A protein and the small-molecule ligand that binds it are described below.
Small molecule (SMILES): Nc1ccn([C@@H]2O[C@H](CO[P](=O)(O)O[C@H]3[C@@H](O)[C@H](n4ccc(=O)[nH]c4=O)O[C@@H]3CO[P](=O)(O)O[C@H]3[C@@H](O)[C@H](n4cnc5c(N)ncnc54)O[C@@H]3CO)[C@@H](O[P](=O)(O)OC[C@H]3O[C@@H](n4cnc5c(=O)nc(N)[nH]c54)[C@H](O)[C@@H]3O[P](=O)(O)OC[C@H]3O[C@@H](n4cnc5c(N)ncnc54)[C@H](O)[C@@H]3O[P](=O)(O)OC[C@H]3O[C@@H](n4cnc5c(=O)nc(N)[nH]c54)[C@H](O)[C@@H]3O[P](=O)(O)OC[C@H]3O[C@@H](n4cnc5c(N)ncnc54)[C@H](O)[C@@H]3O[P](=O)(O)OC[C@H]3O[C@@H](n4cnc5c(=O)nc(N)[nH]c54)[C@H](O)[C@@H]3O[P](=O)(O)OC[C@@H]3C[C@@H](O)[C@H](n4cnc5c(=O)nc(N)[nH]c54)O3)[C@H]2O)c(=O)n1

Sequence of chain 1.C:
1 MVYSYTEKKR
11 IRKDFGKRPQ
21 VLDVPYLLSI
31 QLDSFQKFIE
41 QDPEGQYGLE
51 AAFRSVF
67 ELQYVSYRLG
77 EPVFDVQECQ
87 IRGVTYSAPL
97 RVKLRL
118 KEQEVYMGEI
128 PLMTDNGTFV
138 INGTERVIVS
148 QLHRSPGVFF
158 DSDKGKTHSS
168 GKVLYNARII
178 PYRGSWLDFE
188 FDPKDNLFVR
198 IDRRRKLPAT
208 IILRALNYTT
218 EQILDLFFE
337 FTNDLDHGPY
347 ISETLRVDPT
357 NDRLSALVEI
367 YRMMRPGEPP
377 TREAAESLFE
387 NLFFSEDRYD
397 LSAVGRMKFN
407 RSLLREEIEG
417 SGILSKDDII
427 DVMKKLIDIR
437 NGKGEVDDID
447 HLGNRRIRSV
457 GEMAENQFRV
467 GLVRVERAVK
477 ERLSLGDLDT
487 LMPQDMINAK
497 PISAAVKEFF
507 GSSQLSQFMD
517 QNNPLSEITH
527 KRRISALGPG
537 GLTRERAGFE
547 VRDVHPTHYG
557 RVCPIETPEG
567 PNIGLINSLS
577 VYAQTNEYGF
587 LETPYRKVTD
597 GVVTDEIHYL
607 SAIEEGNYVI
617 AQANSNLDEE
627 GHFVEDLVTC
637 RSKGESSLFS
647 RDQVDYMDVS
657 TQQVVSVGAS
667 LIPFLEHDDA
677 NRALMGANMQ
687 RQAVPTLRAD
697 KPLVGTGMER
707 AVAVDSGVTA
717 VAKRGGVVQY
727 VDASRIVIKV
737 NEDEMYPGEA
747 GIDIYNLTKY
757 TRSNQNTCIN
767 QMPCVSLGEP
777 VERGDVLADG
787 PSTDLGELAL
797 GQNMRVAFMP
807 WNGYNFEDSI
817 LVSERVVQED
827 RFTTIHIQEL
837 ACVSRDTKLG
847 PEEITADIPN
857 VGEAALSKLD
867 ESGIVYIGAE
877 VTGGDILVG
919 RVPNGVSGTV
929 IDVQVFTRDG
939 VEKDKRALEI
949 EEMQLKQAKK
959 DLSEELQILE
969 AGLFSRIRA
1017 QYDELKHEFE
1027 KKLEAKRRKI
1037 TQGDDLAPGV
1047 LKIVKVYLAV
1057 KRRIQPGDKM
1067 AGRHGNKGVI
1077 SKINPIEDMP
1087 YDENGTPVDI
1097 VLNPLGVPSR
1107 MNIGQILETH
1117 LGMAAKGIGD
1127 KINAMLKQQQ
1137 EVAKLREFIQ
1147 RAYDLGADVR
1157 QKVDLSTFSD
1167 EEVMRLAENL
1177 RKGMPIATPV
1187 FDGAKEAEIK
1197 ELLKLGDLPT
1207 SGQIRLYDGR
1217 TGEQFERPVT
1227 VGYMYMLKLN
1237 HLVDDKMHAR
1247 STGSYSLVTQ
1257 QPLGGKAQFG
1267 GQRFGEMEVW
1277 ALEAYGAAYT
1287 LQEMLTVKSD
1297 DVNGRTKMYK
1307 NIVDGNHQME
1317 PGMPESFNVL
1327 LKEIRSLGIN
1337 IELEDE

Binding-site contacts:
Ligand atom C4' contacts residue ASP464 of chain 1.D at 3.4 Å.
Ligand atom P contacts residue ARG540 of chain 1.C at 3.7 Å.
Ligand atom O2' contacts residue ASP464 of chain 1.D at 2.3 Å (salt-bridge).
Ligand atom N1 contacts residue X0F1 of chain 1.L at 3.9 Å.
Ligand atom O3' contacts residue GLN510 of chain 1.C at 3.5 Å (h-bond).
Ligand atom OP1 contacts residue LYS1065 of chain 1.C at 3.5 Å (salt-bridge).
Ligand atom C3' contacts residue X0F1 of chain 1.L at 3.1 Å.
Ligand atom OP1 contacts residue ASN568 of chain 1.C at 4.0 Å.
Ligand atom C4' contacts residue HIS1237 of chain 1.C at 3.8 Å.
Ligand atom O4' contacts residue HIS1237 of chain 1.C at 4.0 Å.
Ligand atom C2' contacts residue X0F1 of chain 1.L at 3.5 Å.
Ligand atom N7 contacts residue X0F1 of chain 1.L at 3.8 Å.
Ligand atom O6 contacts residue X0F1 of chain 1.L at 3.3 Å (h-bond).
Ligand atom O3' contacts residue GLN513 of chain 1.C at 3.9 Å.
Ligand atom C2' contacts residue ASP464 of chain 1.D at 3.2 Å.
Ligand atom O5' contacts residue ARG540 of chain 1.C at 3.8 Å.
Ligand atom C6 contacts residue X0F1 of chain 1.L at 3.6 Å.
Ligand atom C4' contacts residue MG1 of chain 1.K at 4.1 Å.
Ligand atom O3' contacts residue GLN688 of chain 1.C at 3.7 Å.
Ligand atom OP1 contacts residue GLN510 of chain 1.C at 3.3 Å (h-bond).
Ligand atom N2 contacts residue PRO427 of chain 1.D at 3.8 Å.
Ligand atom O2' contacts residue ARG425 of chain 1.D at 3.5 Å (salt-bridge).
Ligand atom O2' contacts residue GLN513 of chain 1.C at 3.7 Å.
Ligand atom C4 contacts residue X0F1 of chain 1.L at 4.1 Å.
Ligand atom O2' contacts residue HIS1237 of chain 1.C at 4.0 Å.
Ligand atom P contacts residue GLN510 of chain 1.C at 4.0 Å.
Ligand atom C3' contacts residue ASP464 of chain 1.D at 3.1 Å.
Ligand atom O2' contacts residue MG1 of chain 1.K at 4.1 Å.
Ligand atom OP2 contacts residue ASN568 of chain 1.C at 3.9 Å.
Ligand atom C5 contacts residue X0F1 of chain 1.L at 3.7 Å.
Ligand atom O3' contacts residue LYS1065 of chain 1.C at 3.6 Å.
Ligand atom C5' contacts residue HIS1237 of chain 1.C at 3.9 Å.
Ligand atom OP2 contacts residue ARG540 of chain 1.C at 3.8 Å.
Ligand atom C3' contacts residue MG1 of chain 1.K at 3.6 Å.
Ligand atom C4' contacts residue X0F1 of chain 1.L at 4.1 Å.
Ligand atom OP2 contacts residue ARG540 of chain 1.C at 3.0 Å (salt-bridge).
Ligand atom C2 contacts residue X0F1 of chain 1.L at 4.1 Å.
Ligand atom OP1 contacts residue ARG540 of chain 1.C at 3.1 Å (salt-bridge).
Ligand atom OP1 contacts residue LYS1073 of chain 1.C at 2.8 Å (salt-bridge).
Ligand atom OP1 contacts residue GLN688 of chain 1.C at 3.3 Å (h-bond).

Sequence of chain 1.D:
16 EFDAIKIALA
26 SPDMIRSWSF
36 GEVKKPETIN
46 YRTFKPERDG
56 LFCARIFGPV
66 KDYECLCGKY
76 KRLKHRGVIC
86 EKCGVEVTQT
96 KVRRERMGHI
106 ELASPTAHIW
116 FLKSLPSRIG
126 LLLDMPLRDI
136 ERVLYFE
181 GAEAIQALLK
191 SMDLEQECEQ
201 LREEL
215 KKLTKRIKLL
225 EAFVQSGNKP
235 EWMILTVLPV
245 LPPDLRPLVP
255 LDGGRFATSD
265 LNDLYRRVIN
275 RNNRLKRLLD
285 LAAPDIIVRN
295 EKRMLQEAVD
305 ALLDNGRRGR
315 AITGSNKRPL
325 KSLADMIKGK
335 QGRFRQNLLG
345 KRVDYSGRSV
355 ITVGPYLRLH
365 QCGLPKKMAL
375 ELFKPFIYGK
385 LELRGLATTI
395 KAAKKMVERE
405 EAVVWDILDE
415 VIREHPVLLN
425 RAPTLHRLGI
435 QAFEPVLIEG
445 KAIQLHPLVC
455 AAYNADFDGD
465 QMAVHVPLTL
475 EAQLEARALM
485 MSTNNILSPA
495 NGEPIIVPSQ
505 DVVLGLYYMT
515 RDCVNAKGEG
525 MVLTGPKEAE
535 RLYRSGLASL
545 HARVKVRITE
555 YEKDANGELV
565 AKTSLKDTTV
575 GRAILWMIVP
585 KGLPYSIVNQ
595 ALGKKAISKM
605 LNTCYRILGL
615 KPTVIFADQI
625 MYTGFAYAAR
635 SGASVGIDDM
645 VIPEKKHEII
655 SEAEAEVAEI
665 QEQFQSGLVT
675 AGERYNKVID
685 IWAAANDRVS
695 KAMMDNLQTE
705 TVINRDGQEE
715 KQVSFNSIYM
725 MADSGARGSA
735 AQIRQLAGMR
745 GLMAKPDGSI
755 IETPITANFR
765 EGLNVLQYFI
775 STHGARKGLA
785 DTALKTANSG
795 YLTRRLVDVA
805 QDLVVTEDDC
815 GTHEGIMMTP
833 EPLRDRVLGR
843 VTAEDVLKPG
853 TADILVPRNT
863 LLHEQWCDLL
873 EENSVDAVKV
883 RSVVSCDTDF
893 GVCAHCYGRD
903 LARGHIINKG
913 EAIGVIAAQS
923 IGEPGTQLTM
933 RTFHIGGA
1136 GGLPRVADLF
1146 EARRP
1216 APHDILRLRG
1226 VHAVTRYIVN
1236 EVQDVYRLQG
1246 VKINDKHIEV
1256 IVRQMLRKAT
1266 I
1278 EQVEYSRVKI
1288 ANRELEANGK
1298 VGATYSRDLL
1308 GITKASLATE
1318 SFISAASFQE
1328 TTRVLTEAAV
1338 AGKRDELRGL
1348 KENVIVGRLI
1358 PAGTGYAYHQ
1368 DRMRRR